Binding-site contacts:
Ligand atom C8 contacts residue ASN294 of chain 1.A at 4.1 Å.
Ligand atom C8 contacts residue ASN293 of chain 1.A at 4.2 Å.
Ligand atom C6 contacts residue ASN293 of chain 1.A at 4.4 Å.
Ligand atom O5 contacts residue TYR243 of chain 1.A at 4.3 Å.
Ligand atom C8 contacts residue THR295 of chain 1.A at 3.9 Å.
Ligand atom O6 contacts residue ASN293 of chain 1.A at 4.5 Å.
Ligand atom N2 contacts residue ASN293 of chain 1.A at 2.8 Å (h-bond).
Ligand atom C5 contacts residue ASN293 of chain 1.A at 3.6 Å.
Ligand atom C7 contacts residue ASN293 of chain 1.A at 3.6 Å.
Ligand atom C3 contacts residue ASN293 of chain 1.A at 3.7 Å.
Ligand atom C4 contacts residue ASN293 of chain 1.A at 4.1 Å.
Ligand atom C2 contacts residue ASN293 of chain 1.A at 2.5 Å.
Ligand atom O7 contacts residue ASN293 of chain 1.A at 3.8 Å.
Ligand atom C1 contacts residue ASN293 of chain 1.A at 1.4 Å.
Ligand atom C6 contacts residue TYR243 of chain 1.A at 4.5 Å (hydrophobic).
Ligand atom O6 contacts residue TYR243 of chain 1.A at 4.4 Å.
Ligand atom O5 contacts residue ASN293 of chain 1.A at 2.2 Å (h-bond).

Sequence of chain 1.A:
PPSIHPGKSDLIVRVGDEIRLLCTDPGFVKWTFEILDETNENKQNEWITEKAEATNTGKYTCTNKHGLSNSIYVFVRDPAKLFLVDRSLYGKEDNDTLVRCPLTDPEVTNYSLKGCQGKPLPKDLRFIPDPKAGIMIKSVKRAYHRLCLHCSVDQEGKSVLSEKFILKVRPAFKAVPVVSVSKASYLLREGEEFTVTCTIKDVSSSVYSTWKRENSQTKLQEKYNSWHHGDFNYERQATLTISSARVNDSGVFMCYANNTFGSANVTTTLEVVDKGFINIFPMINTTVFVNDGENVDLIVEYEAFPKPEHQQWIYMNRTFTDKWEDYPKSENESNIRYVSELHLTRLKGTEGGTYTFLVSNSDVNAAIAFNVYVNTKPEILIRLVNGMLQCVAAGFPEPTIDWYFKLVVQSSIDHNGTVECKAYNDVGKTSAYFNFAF

A protein and the small-molecule ligand that binds it are described below.
Small molecule (SMILES): CC(=O)N[C@@H]1[C@@H](O)[C@H](O)[C@@H](CO)O[C@H]1O